This protein binds this small molecule.
Small molecule (SMILES): CC(=O)N[C@@H]1[C@@H](O)[C@H](O)[C@@H](CO)O[C@H]1O

Sequence of chain 1.A:
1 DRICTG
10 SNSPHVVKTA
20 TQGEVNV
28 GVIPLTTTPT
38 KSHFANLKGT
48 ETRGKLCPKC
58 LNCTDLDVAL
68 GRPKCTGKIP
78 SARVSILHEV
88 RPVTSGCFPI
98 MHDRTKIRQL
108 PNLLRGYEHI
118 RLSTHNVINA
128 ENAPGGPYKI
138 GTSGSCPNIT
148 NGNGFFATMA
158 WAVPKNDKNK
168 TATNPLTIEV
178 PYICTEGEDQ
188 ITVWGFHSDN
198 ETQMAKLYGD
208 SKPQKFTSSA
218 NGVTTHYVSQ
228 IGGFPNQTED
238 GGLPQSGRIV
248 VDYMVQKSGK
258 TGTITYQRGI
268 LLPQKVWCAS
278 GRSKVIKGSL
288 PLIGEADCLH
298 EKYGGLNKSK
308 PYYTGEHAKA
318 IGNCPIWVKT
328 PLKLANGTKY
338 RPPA

Binding-site contacts:
Ligand atom C7 contacts residue ASN233 of chain 1.A at 3.4 Å.
Ligand atom C2 contacts residue ASN233 of chain 1.A at 2.4 Å.
Ligand atom O5 contacts residue ASN233 of chain 1.A at 2.3 Å (h-bond).
Ligand atom O7 contacts residue ASN233 of chain 1.A at 3.8 Å.
Ligand atom C1 contacts residue ASN233 of chain 1.A at 1.4 Å.
Ligand atom N2 contacts residue ASN233 of chain 1.A at 2.9 Å (h-bond).
Ligand atom C3 contacts residue ASN233 of chain 1.A at 3.8 Å.
Ligand atom C5 contacts residue ASN233 of chain 1.A at 3.6 Å.
Ligand atom C4 contacts residue ASN233 of chain 1.A at 4.2 Å.
Ligand atom C8 contacts residue ASN233 of chain 1.A at 3.7 Å.